The small molecule below binds the protein below.
Small molecule (SMILES): CC(=O)N[C@H]1[C@H](O[C@H]2[C@H](O)[C@@H](NC(C)=O)CO[C@@H]2CO[C@@H]2O[C@@H](C)[C@@H](O)[C@@H](O)[C@@H]2O)O[C@H](CO)[C@@H](O[C@@H]2O[C@H](CO)[C@@H](O)[C@H](O)[C@@H]2O)[C@@H]1O

Binding-site contacts:
Ligand atom O6 contacts residue ASP57 of chain 1.G at 4.1 Å.
Ligand atom C6 contacts residue CYS253 of chain 1.I at 4.4 Å (hydrophobic).
Ligand atom O4 contacts residue ARG252 of chain 1.I at 4.1 Å.
Ligand atom C7 contacts residue ASN255 of chain 1.I at 3.4 Å.
Ligand atom C2 contacts residue ASN255 of chain 1.I at 2.4 Å.
Ligand atom N2 contacts residue SER257 of chain 1.I at 4.4 Å.
Ligand atom C5 contacts residue PHE258 of chain 1.I at 4.4 Å (hydrophobic).
Ligand atom C1 contacts residue ASN255 of chain 1.I at 1.4 Å.
Ligand atom C4 contacts residue ASN255 of chain 1.I at 4.2 Å.
Ligand atom O7 contacts residue ASP57 of chain 1.G at 3.9 Å.
Ligand atom C3 contacts residue ASN255 of chain 1.I at 3.8 Å.
Ligand atom O7 contacts residue ASN59 of chain 1.G at 3.3 Å (h-bond).
Ligand atom C6 contacts residue PHE258 of chain 1.I at 3.6 Å (hydrophobic).
Ligand atom O5 contacts residue ASN255 of chain 1.I at 2.3 Å (h-bond).
Ligand atom O7 contacts residue ASN255 of chain 1.I at 3.6 Å.
Ligand atom C5 contacts residue ASN255 of chain 1.I at 3.6 Å.
Ligand atom C8 contacts residue ASN255 of chain 1.I at 4.3 Å.
Ligand atom O5 contacts residue PHE258 of chain 1.I at 4.1 Å.
Ligand atom C7 contacts residue ASN59 of chain 1.G at 4.4 Å.
Ligand atom C1 contacts residue SER257 of chain 1.I at 4.2 Å.
Ligand atom N2 contacts residue ASN255 of chain 1.I at 2.9 Å (h-bond).
Ligand atom C6 contacts residue VAL254 of chain 1.I at 3.8 Å (hydrophobic).
Ligand atom C6 contacts residue ARG252 of chain 1.I at 3.5 Å.

Sequence of chain 1.I:
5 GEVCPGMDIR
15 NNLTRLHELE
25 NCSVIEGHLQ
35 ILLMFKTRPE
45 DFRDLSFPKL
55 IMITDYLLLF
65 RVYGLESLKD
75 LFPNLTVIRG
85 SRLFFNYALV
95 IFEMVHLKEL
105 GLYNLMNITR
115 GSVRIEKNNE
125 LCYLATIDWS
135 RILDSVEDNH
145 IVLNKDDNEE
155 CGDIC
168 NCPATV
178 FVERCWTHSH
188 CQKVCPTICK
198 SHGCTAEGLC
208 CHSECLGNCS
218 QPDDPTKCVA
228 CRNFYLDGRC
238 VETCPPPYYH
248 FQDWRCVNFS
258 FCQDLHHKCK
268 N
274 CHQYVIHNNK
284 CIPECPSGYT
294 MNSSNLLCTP

Sequence of chain 1.G:
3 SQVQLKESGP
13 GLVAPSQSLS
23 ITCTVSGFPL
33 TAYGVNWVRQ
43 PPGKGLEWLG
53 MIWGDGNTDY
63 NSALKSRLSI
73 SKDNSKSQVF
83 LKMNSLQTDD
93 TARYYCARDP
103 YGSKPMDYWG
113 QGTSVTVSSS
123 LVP